Sequence of chain 1.A:
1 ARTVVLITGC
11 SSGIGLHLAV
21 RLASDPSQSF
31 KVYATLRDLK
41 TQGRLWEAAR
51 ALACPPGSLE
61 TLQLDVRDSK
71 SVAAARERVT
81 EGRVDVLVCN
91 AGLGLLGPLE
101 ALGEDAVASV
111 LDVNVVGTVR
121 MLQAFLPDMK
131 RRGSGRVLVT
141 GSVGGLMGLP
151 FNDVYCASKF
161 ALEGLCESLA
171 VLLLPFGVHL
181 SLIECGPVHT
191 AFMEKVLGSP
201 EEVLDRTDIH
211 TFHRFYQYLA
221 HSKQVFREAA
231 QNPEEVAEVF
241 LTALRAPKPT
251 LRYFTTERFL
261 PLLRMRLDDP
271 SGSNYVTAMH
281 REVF

This protein binds this small molecule.
Small molecule (SMILES): C[C@]12CC[C@@H]3c4ccc(O)cc4CC[C@H]3[C@@H]1C[C@H](Cc1cccc(C(N)=O)c1)[C@@H]2O

Binding-site contacts:
Ligand atom C26 contacts residue PHE192 of chain 1.A at 3.4 Å (hydrophobic).
Ligand atom C20 contacts residue GLY144 of chain 1.A at 3.6 Å.
Ligand atom O19 contacts residue SER142 of chain 1.A at 2.7 Å (h-bond).
Ligand atom O4 contacts residue HIS221 of chain 1.A at 2.8 Å.
Ligand atom C11 contacts residue VAL225 of chain 1.A at 3.9 Å (hydrophobic).
Ligand atom N30 contacts residue GLY94 of chain 1.A at 3.2 Å.
Ligand atom C21 contacts residue TYR155 of chain 1.A at 3.6 Å (hydrophobic).
Ligand atom C28 contacts residue LEU95 of chain 1.A at 3.7 Å (hydrophobic).
Ligand atom C12 contacts residue LEU149 of chain 1.A at 3.9 Å (hydrophobic).
Ligand atom C22 contacts residue TYR155 of chain 1.A at 3.8 Å (hydrophobic).
Ligand atom C6 contacts residue VAL225 of chain 1.A at 4.0 Å (hydrophobic).
Ligand atom C3 contacts residue VAL225 of chain 1.A at 4.0 Å (hydrophobic).
Ligand atom C5 contacts residue VAL225 of chain 1.A at 3.9 Å (hydrophobic).
Ligand atom C7 contacts residue TYR218 of chain 1.A at 3.6 Å (hydrophobic).
Ligand atom C13 contacts residue VAL143 of chain 1.A at 3.9 Å (hydrophobic).
Ligand atom O4 contacts residue MET279 of chain 1.A at 3.6 Å.
Ligand atom C2 contacts residue GLU282 of chain 1.A at 3.5 Å.
Ligand atom C3 contacts residue GLU282 of chain 1.A at 3.5 Å.
Ligand atom C3 contacts residue HIS221 of chain 1.A at 3.5 Å.
Ligand atom C28 contacts residue ASN152 of chain 1.A at 3.5 Å.
Ligand atom C5 contacts residue HIS221 of chain 1.A at 3.5 Å.
Ligand atom C23 contacts residue TYR155 of chain 1.A at 3.4 Å (hydrophobic).
Ligand atom C6 contacts residue LEU149 of chain 1.A at 4.0 Å (hydrophobic).
Ligand atom N30 contacts residue VAL196 of chain 1.A at 3.5 Å.
Ligand atom C23 contacts residue ASN152 of chain 1.A at 3.7 Å.
Ligand atom O29 contacts residue TYR155 of chain 1.A at 3.3 Å.
Ligand atom C8 contacts residue TYR218 of chain 1.A at 4.0 Å (hydrophobic).
Ligand atom C28 contacts residue TYR155 of chain 1.A at 3.8 Å (hydrophobic).
Ligand atom O29 contacts residue LEU95 of chain 1.A at 3.1 Å (h-bond).
Ligand atom C9 contacts residue LEU149 of chain 1.A at 3.8 Å (hydrophobic).
Ligand atom O4 contacts residue GLU282 of chain 1.A at 2.6 Å (salt-bridge).
Ligand atom C24 contacts residue ASN152 of chain 1.A at 3.9 Å.
Ligand atom C25 contacts residue PHE192 of chain 1.A at 4.0 Å (hydrophobic).
Ligand atom O19 contacts residue CYS185 of chain 1.A at 3.9 Å.
Ligand atom C1 contacts residue PHE259 of chain 1.A at 3.5 Å (hydrophobic).
Ligand atom C20 contacts residue LEU149 of chain 1.A at 3.0 Å (hydrophobic).
Ligand atom N30 contacts residue LEU95 of chain 1.A at 2.8 Å (h-bond).
Ligand atom C3 contacts residue MET279 of chain 1.A at 4.0 Å (hydrophobic).
Ligand atom O19 contacts residue GLY144 of chain 1.A at 3.8 Å.
Ligand atom O29 contacts residue ASN152 of chain 1.A at 2.6 Å (h-bond).